Sequence of chain 1.B:
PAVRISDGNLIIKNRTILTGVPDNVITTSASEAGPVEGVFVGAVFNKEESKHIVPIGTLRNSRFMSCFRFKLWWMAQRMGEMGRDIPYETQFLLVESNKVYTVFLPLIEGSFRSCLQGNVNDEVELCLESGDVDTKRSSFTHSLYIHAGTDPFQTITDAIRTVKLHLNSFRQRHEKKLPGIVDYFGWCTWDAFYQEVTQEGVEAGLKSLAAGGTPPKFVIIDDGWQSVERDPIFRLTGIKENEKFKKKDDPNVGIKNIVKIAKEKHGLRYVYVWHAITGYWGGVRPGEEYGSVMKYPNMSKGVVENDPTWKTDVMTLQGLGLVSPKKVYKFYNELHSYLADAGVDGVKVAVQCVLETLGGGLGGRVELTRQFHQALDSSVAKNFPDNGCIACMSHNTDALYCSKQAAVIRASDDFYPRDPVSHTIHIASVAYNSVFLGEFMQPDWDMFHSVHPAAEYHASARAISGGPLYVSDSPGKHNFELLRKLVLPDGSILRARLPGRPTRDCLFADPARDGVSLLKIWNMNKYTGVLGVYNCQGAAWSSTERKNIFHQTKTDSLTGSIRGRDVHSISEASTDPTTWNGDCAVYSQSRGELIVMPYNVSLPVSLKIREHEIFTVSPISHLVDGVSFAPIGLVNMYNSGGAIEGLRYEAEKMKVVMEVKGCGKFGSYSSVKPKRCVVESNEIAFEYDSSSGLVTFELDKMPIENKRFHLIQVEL

The protein below binds the small molecule below.
Small molecule (SMILES): OC[C@H]1O[C@@H](O)[C@H](O)[C@@H](O)[C@H]1O

Binding-site contacts:
Ligand atom C1 contacts residue ASP447 of chain 1.B at 3.0 Å.
Ligand atom O3 contacts residue LYS381 of chain 1.B at 2.9 Å (salt-bridge).
Ligand atom C4 contacts residue LYS381 of chain 1.B at 3.7 Å.
Ligand atom O4 contacts residue ASP243 of chain 1.B at 2.6 Å (salt-bridge).
Ligand atom C4 contacts residue TRP307 of chain 1.B at 3.8 Å (hydrophobic).
Ligand atom O1 contacts residue TRP314 of chain 1.B at 4.3 Å.
Ligand atom O3 contacts residue TRP211 of chain 1.B at 4.3 Å.
Ligand atom O3 contacts residue MET480 of chain 1.B at 3.5 Å.
Ligand atom C3 contacts residue LYS381 of chain 1.B at 3.6 Å.
Ligand atom O4 contacts residue LYS381 of chain 1.B at 3.0 Å (salt-bridge).
Ligand atom C2 contacts residue CYS425 of chain 1.B at 3.5 Å (hydrophobic).
Ligand atom C2 contacts residue ASP447 of chain 1.B at 3.3 Å.
Ligand atom O3 contacts residue ASP447 of chain 1.B at 3.9 Å.
Ligand atom O1 contacts residue ASP447 of chain 1.B at 2.9 Å (salt-bridge).
Ligand atom O5 contacts residue MET426 of chain 1.B at 4.1 Å.
Ligand atom C4 contacts residue TRP211 of chain 1.B at 4.0 Å (hydrophobic).
Ligand atom O5 contacts residue TRP307 of chain 1.B at 3.8 Å.
Ligand atom O6 contacts residue TRP314 of chain 1.B at 3.2 Å.
Ligand atom O4 contacts residue TRP307 of chain 1.B at 2.7 Å (h-bond).
Ligand atom C6 contacts residue TRP211 of chain 1.B at 3.5 Å (hydrophobic).
Ligand atom C3 contacts residue ARG443 of chain 1.B at 3.8 Å.
Ligand atom C2 contacts residue ARG443 of chain 1.B at 3.6 Å.
Ligand atom C6 contacts residue TRP307 of chain 1.B at 3.8 Å (hydrophobic).
Ligand atom C1 contacts residue MET426 of chain 1.B at 4.0 Å (hydrophobic).
Ligand atom C6 contacts residue ASP244 of chain 1.B at 3.4 Å.
Ligand atom C5 contacts residue TRP307 of chain 1.B at 3.9 Å (hydrophobic).
Ligand atom C5 contacts residue TRP211 of chain 1.B at 3.8 Å (hydrophobic).
Ligand atom O5 contacts residue ASP447 of chain 1.B at 4.3 Å.
Ligand atom C5 contacts residue ASP243 of chain 1.B at 4.1 Å.
Ligand atom C3 contacts residue ASP447 of chain 1.B at 3.3 Å.
Ligand atom C4 contacts residue ASP243 of chain 1.B at 3.4 Å.
Ligand atom O1 contacts residue MET426 of chain 1.B at 3.4 Å (h-bond).
Ligand atom C6 contacts residue TRP314 of chain 1.B at 4.2 Å (hydrophobic).
Ligand atom O5 contacts residue TRP314 of chain 1.B at 3.8 Å.
Ligand atom O3 contacts residue ARG443 of chain 1.B at 3.1 Å (salt-bridge).
Ligand atom O6 contacts residue TRP211 of chain 1.B at 3.4 Å.
Ligand atom O6 contacts residue ASP244 of chain 1.B at 2.6 Å (salt-bridge).
Ligand atom O6 contacts residue TRP307 of chain 1.B at 3.9 Å.
Ligand atom C6 contacts residue ASP243 of chain 1.B at 3.6 Å.
Ligand atom C3 contacts residue TRP211 of chain 1.B at 4.3 Å (hydrophobic).